Sequence of chain 1.C:
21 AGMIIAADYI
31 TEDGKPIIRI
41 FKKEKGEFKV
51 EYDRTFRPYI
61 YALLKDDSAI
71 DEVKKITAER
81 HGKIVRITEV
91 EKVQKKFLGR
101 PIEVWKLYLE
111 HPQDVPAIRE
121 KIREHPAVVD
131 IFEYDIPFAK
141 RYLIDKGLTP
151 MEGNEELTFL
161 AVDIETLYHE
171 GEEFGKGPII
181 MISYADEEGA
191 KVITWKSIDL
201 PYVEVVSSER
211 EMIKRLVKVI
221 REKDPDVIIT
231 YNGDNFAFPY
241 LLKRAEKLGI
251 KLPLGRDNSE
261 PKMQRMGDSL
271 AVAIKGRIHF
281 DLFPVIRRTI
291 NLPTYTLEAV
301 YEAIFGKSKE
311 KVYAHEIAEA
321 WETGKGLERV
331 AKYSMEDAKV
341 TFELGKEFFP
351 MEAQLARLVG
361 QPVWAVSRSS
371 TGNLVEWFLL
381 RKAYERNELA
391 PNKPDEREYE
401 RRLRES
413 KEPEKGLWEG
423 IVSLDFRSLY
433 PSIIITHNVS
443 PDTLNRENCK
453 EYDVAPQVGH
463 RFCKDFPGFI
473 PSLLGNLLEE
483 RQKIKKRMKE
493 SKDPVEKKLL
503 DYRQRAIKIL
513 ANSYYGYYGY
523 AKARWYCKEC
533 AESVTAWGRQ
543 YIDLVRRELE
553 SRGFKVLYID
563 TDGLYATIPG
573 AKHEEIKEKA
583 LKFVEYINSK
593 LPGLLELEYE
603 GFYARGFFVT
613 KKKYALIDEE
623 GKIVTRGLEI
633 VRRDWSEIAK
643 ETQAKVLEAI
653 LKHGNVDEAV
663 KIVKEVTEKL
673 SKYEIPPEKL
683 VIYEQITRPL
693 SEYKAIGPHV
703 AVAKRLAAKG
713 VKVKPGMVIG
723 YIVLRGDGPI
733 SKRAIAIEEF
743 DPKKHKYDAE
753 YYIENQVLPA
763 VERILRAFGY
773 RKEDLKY

This protein binds this small molecule.
Small molecule (SMILES): Cc1cn([C@H]2C[C@H](O[P](=O)(O)OC[C@H]3O[C@@H](n4ccc(N)nc4=O)C[C@@H]3O[P](=O)(O)OC[C@H]3O[C@@H](n4cnc5c(N)ncnc54)C[C@@H]3O[P](=O)(O)OC[C@H]3O[C@@H](n4ccc(N)nc4=O)C[C@@H]3O[P](=O)(O)OC[C@H]3O[C@@H](n4cnc5c(=O)nc(N)[nH]c54)C[C@@H]3O)[C@@H](CO[P](=O)(O)O[C@H]3C[C@H](n4cnc5c(N)ncnc54)O[C@@H]3CO[P](=O)(O)O[C@H]3C[C@H](n4cnc5c(=O)nc(N)[nH]c54)O[C@@H]3CO[P](=O)(O)O[C@H]3C[C@H](n4ccc(N)nc4=O)O[C@@H]3CO)O2)c(=O)[nH]c1=O

Binding-site contacts:
Ligand atom OP1 contacts residue TYR695 of chain 1.C at 2.6 Å (h-bond).
Ligand atom OP1 contacts residue GLU686 of chain 1.C at 3.5 Å.
Ligand atom OP2 contacts residue THR689 of chain 1.C at 2.6 Å (h-bond).
Ligand atom C1' contacts residue ARG287 of chain 1.C at 3.7 Å.
Ligand atom OP2 contacts residue ARG635 of chain 1.C at 3.5 Å (salt-bridge).
Ligand atom OP1 contacts residue TYR695 of chain 1.C at 3.5 Å.
Ligand atom P contacts residue THR689 of chain 1.C at 3.5 Å.
Ligand atom OP1 contacts residue ARG634 of chain 1.C at 3.5 Å.
Ligand atom OP2 contacts residue ARG690 of chain 1.C at 2.9 Å (salt-bridge).
Ligand atom OP2 contacts residue ARG690 of chain 1.C at 3.3 Å (salt-bridge).
Ligand atom OP1 contacts residue LYS696 of chain 1.C at 2.7 Å (salt-bridge).
Ligand atom C4' contacts residue GLU686 of chain 1.C at 3.8 Å.
Ligand atom O5' contacts residue ARG690 of chain 1.C at 3.7 Å.
Ligand atom OP1 contacts residue ALA697 of chain 1.C at 3.2 Å (h-bond).
Ligand atom OP1 contacts residue GLN687 of chain 1.C at 3.2 Å (h-bond).
Ligand atom P contacts residue ARG690 of chain 1.C at 3.7 Å.
Ligand atom OP1 contacts residue THR689 of chain 1.C at 3.6 Å (h-bond).
Ligand atom C5' contacts residue ASP636 of chain 1.C at 3.5 Å.
Ligand atom O5' contacts residue GLN687 of chain 1.C at 3.8 Å.
Ligand atom OP2 contacts residue GLN687 of chain 1.C at 3.7 Å.
Ligand atom O3' contacts residue TYR695 of chain 1.C at 3.8 Å.
Ligand atom O3' contacts residue ALA697 of chain 1.C at 3.6 Å.
Ligand atom O4' contacts residue ASP636 of chain 1.C at 3.6 Å.
Ligand atom P contacts residue TYR695 of chain 1.C at 3.8 Å.
Ligand atom OP1 contacts residue ARG635 of chain 1.C at 3.0 Å (salt-bridge).
Ligand atom O3' contacts residue ARG634 of chain 1.C at 3.4 Å.
Ligand atom N3 contacts residue ARG287 of chain 1.C at 3.4 Å (salt-bridge).
Ligand atom OP1 contacts residue GLN687 of chain 1.C at 2.7 Å (h-bond).
Ligand atom OP1 contacts residue LYS696 of chain 1.C at 3.4 Å.
Ligand atom O4' contacts residue ARG634 of chain 1.C at 3.4 Å (salt-bridge).
Ligand atom C5' contacts residue HIS701 of chain 1.C at 3.7 Å.
Ligand atom C4 contacts residue ARG287 of chain 1.C at 3.8 Å.
Ligand atom O2 contacts residue ARG634 of chain 1.C at 3.5 Å (salt-bridge).
Ligand atom OP2 contacts residue LYS696 of chain 1.C at 3.5 Å (salt-bridge).
Ligand atom O3' contacts residue LYS696 of chain 1.C at 3.6 Å.
Ligand atom O3' contacts residue PHE283 of chain 1.C at 3.8 Å.
Ligand atom OP1 contacts residue ARG635 of chain 1.C at 2.7 Å (salt-bridge).
Ligand atom C4' contacts residue ASP636 of chain 1.C at 3.6 Å.
Ligand atom OP1 contacts residue HIS701 of chain 1.C at 2.9 Å (h-bond).
Ligand atom C1' contacts residue ARG634 of chain 1.C at 3.8 Å.